Binding-site contacts:
Ligand atom O3A contacts residue GLY16 of chain 1.D at 3.0 Å (h-bond).
Ligand atom O6 contacts residue ALA160 of chain 1.D at 3.0 Å (h-bond).
Ligand atom O2A contacts residue THR18 of chain 1.D at 3.2 Å (h-bond).
Ligand atom N2 contacts residue ASP119 of chain 1.D at 3.0 Å (salt-bridge).
Ligand atom O2A contacts residue GLY16 of chain 1.D at 3.5 Å.
Ligand atom O6 contacts residue ASP119 of chain 1.D at 3.5 Å (salt-bridge).
Ligand atom O3G contacts residue MG1 of chain 1.AA at 2.0 Å.
Ligand atom O1A contacts residue TYR33 of chain 1.D at 3.4 Å.
Ligand atom O1B contacts residue LYS17 of chain 1.D at 3.5 Å (salt-bridge).
Ligand atom O4' contacts residue LYS117 of chain 1.D at 2.9 Å (salt-bridge).
Ligand atom O1A contacts residue EDO1 of chain 1.DA at 2.7 Å (h-bond).
Ligand atom PB contacts residue MG1 of chain 1.AA at 3.3 Å.
Ligand atom C5 contacts residue PHE29 of chain 1.D at 3.5 Å (hydrophobic).
Ligand atom O6 contacts residue LEU161 of chain 1.D at 3.2 Å (h-bond).
Ligand atom N1 contacts residue ASP119 of chain 1.D at 2.9 Å (salt-bridge).
Ligand atom C8 contacts residue CYS19 of chain 1.D at 3.6 Å (hydrophobic).
Ligand atom O3A contacts residue LYS17 of chain 1.D at 3.6 Å.
Ligand atom O2B contacts residue LYS17 of chain 1.D at 2.7 Å (salt-bridge).
Ligand atom C3B contacts residue ALA14 of chain 1.D at 3.6 Å (hydrophobic).
Ligand atom O3G contacts residue THR36 of chain 1.D at 2.7 Å (h-bond).
Ligand atom O2' contacts residue PHE29 of chain 1.D at 3.6 Å.
Ligand atom PB contacts residue LYS17 of chain 1.D at 3.5 Å.
Ligand atom N7 contacts residue CYS19 of chain 1.D at 3.6 Å.
Ligand atom N7 contacts residue PHE29 of chain 1.D at 3.6 Å.
Ligand atom O2B contacts residue VAL15 of chain 1.D at 3.5 Å (h-bond).
Ligand atom O1G contacts residue LYS17 of chain 1.D at 2.6 Å (salt-bridge).
Ligand atom O3' contacts residue TYR33 of chain 1.D at 3.5 Å.
Ligand atom O1B contacts residue MG1 of chain 1.AA at 2.1 Å.
Ligand atom O2A contacts residue CYS19 of chain 1.D at 2.9 Å (h-bond).
Ligand atom O2B contacts residue GLY16 of chain 1.D at 3.0 Å (h-bond).
Ligand atom N2 contacts residue LEU120 of chain 1.D at 3.6 Å.
Ligand atom O2G contacts residue THR36 of chain 1.D at 3.6 Å.
Ligand atom C4 contacts residue PHE29 of chain 1.D at 3.5 Å (hydrophobic).
Ligand atom PG contacts residue MG1 of chain 1.AA at 3.3 Å.
Ligand atom O1G contacts residue GLY61 of chain 1.D at 2.8 Å (h-bond).
Ligand atom C6 contacts residue ASP119 of chain 1.D at 3.6 Å.
Ligand atom O1B contacts residue THR18 of chain 1.D at 2.9 Å (h-bond).
Ligand atom C3B contacts residue MG1 of chain 1.AA at 3.6 Å.
Ligand atom O2G contacts residue PRO35 of chain 1.D at 3.4 Å.
Ligand atom O6 contacts residue SER159 of chain 1.D at 3.3 Å (h-bond).

Sequence of chain 1.D:
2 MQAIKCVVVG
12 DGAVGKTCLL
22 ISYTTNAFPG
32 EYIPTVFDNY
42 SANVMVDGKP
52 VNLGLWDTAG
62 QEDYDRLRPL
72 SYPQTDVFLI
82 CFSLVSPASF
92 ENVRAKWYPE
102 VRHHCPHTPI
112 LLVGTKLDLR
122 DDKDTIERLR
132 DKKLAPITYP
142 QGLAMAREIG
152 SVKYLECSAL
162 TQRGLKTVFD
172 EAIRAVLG

A small-molecule ligand and the protein it binds are described below.
Small molecule (SMILES): Nc1nc2c(ncn2[C@@H]2O[C@H](CO[P](=O)(O)O[P](=O)(O)CP(=O)(O)O)[C@@H](O)[C@H]2O)c(=O)[nH]1